Sequence of chain 3.F:
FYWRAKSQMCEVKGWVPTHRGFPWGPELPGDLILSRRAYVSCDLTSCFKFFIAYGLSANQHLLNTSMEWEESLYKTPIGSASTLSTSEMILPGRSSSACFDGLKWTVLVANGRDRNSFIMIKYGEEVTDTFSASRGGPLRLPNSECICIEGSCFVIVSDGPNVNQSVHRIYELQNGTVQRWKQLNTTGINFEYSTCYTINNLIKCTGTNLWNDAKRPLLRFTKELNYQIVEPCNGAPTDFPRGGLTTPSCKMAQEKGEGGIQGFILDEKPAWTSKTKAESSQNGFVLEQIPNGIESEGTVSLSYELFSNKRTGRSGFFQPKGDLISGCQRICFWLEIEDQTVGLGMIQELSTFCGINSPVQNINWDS

This small molecule binds to this protein.
Small molecule (SMILES): CC(=O)N[C@H]1[C@H](O[C@H]2[C@H](O[C@H]3O[C@@H](C)[C@@H](O)[C@@H](O)[C@@H]3O)[C@@H](NC(C)=O)CO[C@@H]2CO)O[C@H](CO)[C@@H](O)[C@@H]1O

Binding-site contacts:
Ligand atom O5 contacts residue PRO32 of chain 1.F at 3.4 Å.
Ligand atom O5 contacts residue ASN70 of chain 3.F at 2.4 Å (h-bond).
Ligand atom C3 contacts residue ASN70 of chain 3.F at 3.7 Å.
Ligand atom C2 contacts residue ASN70 of chain 3.F at 2.3 Å.
Ligand atom N2 contacts residue ASN70 of chain 3.F at 2.8 Å (h-bond).
Ligand atom C1 contacts residue PRO32 of chain 1.F at 4.0 Å (hydrophobic).
Ligand atom C5 contacts residue ASN70 of chain 3.F at 3.7 Å.
Ligand atom C5 contacts residue PRO32 of chain 1.F at 4.1 Å (hydrophobic).
Ligand atom O7 contacts residue ASN70 of chain 3.F at 3.2 Å (h-bond).
Ligand atom C4 contacts residue ASN70 of chain 3.F at 4.2 Å.
Ligand atom C1 contacts residue ASN70 of chain 3.F at 1.4 Å.
Ligand atom C6 contacts residue PRO32 of chain 1.F at 4.0 Å (hydrophobic).
Ligand atom C7 contacts residue ASN70 of chain 3.F at 3.4 Å.

Sequence of chain 1.F:
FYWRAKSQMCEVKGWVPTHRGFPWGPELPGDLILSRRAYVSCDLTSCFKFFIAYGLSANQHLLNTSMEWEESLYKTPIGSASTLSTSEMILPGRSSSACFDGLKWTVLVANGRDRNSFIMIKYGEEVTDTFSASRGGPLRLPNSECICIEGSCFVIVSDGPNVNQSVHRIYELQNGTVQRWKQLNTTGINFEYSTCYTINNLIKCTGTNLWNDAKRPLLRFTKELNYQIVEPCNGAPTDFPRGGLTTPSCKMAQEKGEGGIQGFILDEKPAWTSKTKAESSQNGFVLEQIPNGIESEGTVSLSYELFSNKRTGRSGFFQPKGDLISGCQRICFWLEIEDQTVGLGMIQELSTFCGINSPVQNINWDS